Sequence of chain 24.A:
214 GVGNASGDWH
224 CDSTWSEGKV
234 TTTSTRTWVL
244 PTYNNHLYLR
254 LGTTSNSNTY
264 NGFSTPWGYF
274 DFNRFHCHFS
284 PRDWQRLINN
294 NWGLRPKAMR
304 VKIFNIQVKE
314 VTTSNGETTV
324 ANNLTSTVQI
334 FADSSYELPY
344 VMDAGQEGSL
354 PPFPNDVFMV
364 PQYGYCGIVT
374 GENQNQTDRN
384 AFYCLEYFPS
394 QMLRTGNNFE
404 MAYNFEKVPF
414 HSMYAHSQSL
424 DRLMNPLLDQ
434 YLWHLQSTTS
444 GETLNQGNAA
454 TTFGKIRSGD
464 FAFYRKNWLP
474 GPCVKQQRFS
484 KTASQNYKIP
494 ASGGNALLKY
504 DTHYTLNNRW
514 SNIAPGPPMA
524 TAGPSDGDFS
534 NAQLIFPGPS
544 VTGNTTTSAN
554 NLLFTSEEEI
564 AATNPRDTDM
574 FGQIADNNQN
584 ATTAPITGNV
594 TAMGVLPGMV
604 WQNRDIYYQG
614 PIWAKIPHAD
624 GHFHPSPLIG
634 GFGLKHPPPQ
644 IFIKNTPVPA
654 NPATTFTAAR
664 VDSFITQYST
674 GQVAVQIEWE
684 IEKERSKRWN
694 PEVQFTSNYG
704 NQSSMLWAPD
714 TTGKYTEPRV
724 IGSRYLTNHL

Binding-site contacts:
Ligand atom N7 contacts residue PRO628 of chain 24.A at 3.3 Å (h-bond).
Ligand atom N6 contacts residue GLY636 of chain 24.A at 3.2 Å (h-bond).
Ligand atom C1' contacts residue HIS627 of chain 24.A at 4.3 Å.
Ligand atom N3 contacts residue PRO628 of chain 24.A at 3.5 Å (h-bond).
Ligand atom C2 contacts residue PRO628 of chain 24.A at 3.5 Å (hydrophobic).
Ligand atom N1 contacts residue VAL411 of chain 24.A at 4.3 Å.
Ligand atom N6 contacts residue SER629 of chain 24.A at 3.0 Å (h-bond).
Ligand atom O2P contacts residue ASP623 of chain 9.A at 3.2 Å (salt-bridge).
Ligand atom C6 contacts residue SER629 of chain 24.A at 3.5 Å.
Ligand atom N7 contacts residue HIS627 of chain 24.A at 4.1 Å.
Ligand atom C1' contacts residue PRO628 of chain 24.A at 3.9 Å (hydrophobic).
Ligand atom N7 contacts residue SER629 of chain 24.A at 3.1 Å (h-bond).
Ligand atom N7 contacts residue PRO412 of chain 24.A at 4.3 Å.
Ligand atom N6 contacts residue PRO628 of chain 24.A at 3.4 Å (h-bond).
Ligand atom C8 contacts residue PRO628 of chain 24.A at 3.8 Å (hydrophobic).
Ligand atom C2' contacts residue PRO628 of chain 24.A at 3.6 Å (hydrophobic).
Ligand atom N1 contacts residue GLY636 of chain 24.A at 2.9 Å (h-bond).
Ligand atom C6 contacts residue PRO412 of chain 24.A at 4.3 Å (hydrophobic).
Ligand atom C2 contacts residue GLY636 of chain 24.A at 3.2 Å.
Ligand atom C4 contacts residue PRO412 of chain 24.A at 4.1 Å (hydrophobic).
Ligand atom O3' contacts residue PRO628 of chain 24.A at 4.1 Å.
Ligand atom N6 contacts residue GLY634 of chain 24.A at 3.8 Å.
Ligand atom C2' contacts residue HIS627 of chain 24.A at 3.2 Å.
Ligand atom N1 contacts residue PRO628 of chain 24.A at 3.2 Å (h-bond).
Ligand atom O1P contacts residue HIS625 of chain 9.A at 2.8 Å (h-bond).
Ligand atom C5 contacts residue PRO628 of chain 24.A at 2.7 Å (hydrophobic).
Ligand atom N6 contacts residue PHE635 of chain 24.A at 3.7 Å.
Ligand atom N9 contacts residue PRO412 of chain 24.A at 4.2 Å.
Ligand atom P contacts residue HIS625 of chain 9.A at 3.9 Å.
Ligand atom C8 contacts residue SER629 of chain 24.A at 4.2 Å.
Ligand atom N7 contacts residue ASN606 of chain 24.A at 4.2 Å.
Ligand atom C5 contacts residue PRO412 of chain 24.A at 4.2 Å (hydrophobic).
Ligand atom C8 contacts residue PRO412 of chain 24.A at 4.3 Å (hydrophobic).
Ligand atom C6 contacts residue PRO628 of chain 24.A at 2.8 Å (hydrophobic).
Ligand atom C3' contacts residue HIS627 of chain 24.A at 4.3 Å.
Ligand atom N9 contacts residue PRO628 of chain 24.A at 3.7 Å.
Ligand atom C8 contacts residue HIS627 of chain 24.A at 3.5 Å.
Ligand atom C5 contacts residue SER629 of chain 24.A at 3.5 Å.
Ligand atom C4 contacts residue PRO628 of chain 24.A at 3.0 Å (hydrophobic).
Ligand atom C6 contacts residue GLY636 of chain 24.A at 3.6 Å.

This small molecule binds to this protein.
Small molecule (SMILES): Nc1ncnc2c1ncn2[C@H]1C[C@H](O)[C@@H](COP(=O)(O)O)O1

Sequence of chain 9.A:
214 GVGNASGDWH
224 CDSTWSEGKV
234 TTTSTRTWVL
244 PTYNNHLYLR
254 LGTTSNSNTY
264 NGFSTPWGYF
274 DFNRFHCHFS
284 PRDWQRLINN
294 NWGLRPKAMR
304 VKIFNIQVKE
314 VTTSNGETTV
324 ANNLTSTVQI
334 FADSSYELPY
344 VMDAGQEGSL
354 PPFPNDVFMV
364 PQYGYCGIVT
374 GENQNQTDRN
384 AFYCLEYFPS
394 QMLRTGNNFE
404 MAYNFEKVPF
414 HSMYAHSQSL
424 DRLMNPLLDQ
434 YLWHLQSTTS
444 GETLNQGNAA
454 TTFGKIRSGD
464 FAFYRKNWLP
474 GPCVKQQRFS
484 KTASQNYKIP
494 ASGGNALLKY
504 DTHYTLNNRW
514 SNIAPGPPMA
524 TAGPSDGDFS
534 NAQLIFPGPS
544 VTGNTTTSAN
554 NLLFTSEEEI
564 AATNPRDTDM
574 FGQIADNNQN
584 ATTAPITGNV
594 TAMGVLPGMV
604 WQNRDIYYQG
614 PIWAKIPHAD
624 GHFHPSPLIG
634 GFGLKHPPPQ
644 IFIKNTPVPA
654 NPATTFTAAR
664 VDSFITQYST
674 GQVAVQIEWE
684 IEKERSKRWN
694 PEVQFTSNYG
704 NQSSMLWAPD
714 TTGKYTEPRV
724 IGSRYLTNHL